Sequence of chain 1.A:
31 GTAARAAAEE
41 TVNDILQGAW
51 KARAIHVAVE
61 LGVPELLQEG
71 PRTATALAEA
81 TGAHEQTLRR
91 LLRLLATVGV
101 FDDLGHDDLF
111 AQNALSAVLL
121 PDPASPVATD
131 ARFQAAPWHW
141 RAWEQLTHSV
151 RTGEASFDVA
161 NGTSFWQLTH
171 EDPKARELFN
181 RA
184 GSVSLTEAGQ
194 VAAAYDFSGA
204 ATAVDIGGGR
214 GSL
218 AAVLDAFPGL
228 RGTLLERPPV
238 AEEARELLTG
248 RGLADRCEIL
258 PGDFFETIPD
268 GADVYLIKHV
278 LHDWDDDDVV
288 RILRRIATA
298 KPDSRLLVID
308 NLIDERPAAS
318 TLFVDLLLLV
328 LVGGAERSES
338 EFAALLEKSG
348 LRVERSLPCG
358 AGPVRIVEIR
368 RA

Binding-site contacts:
Ligand atom C6 contacts residue PHE179 of chain 1.A at 3.7 Å (hydrophobic).
Ligand atom O5 contacts residue PHE133 of chain 1.A at 3.5 Å.
Ligand atom C24 contacts residue HIS276 of chain 1.A at 3.2 Å.
Ligand atom C5 contacts residue PHE179 of chain 1.A at 3.8 Å (hydrophobic).
Ligand atom C2 contacts residue ALA182 of chain 1.A at 3.8 Å (hydrophobic).
Ligand atom C2 contacts residue ASP130 of chain 1.A at 3.6 Å.
Ligand atom C6 contacts residue MSE183 of chain 1.A at 3.7 Å.
Ligand atom N2 contacts residue MSE183 of chain 1.A at 3.8 Å.
Ligand atom N12 contacts residue HIS276 of chain 1.A at 3.6 Å.
Ligand atom O10 contacts residue VAL186 of chain 1.A at 3.5 Å.
Ligand atom O7 contacts residue HIS279 of chain 1.A at 3.2 Å (h-bond).
Ligand atom O8 contacts residue MSE183 of chain 1.A at 3.6 Å.
Ligand atom N2 contacts residue VAL186 of chain 1.A at 3.8 Å.
Ligand atom C3 contacts residue ASP130 of chain 1.A at 3.7 Å.
Ligand atom O5 contacts residue LEU328 of chain 1.A at 3.3 Å.
Ligand atom C24 contacts residue HIS279 of chain 1.A at 3.5 Å.
Ligand atom C7 contacts residue ASP280 of chain 1.A at 3.8 Å.
Ligand atom C24 contacts residue SAH1 of chain 1.E at 3.5 Å.
Ligand atom N12 contacts residue ASN308 of chain 1.A at 3.1 Å (h-bond).
Ligand atom N4 contacts residue LEU324 of chain 1.A at 3.5 Å.
Ligand atom C7 contacts residue MSE183 of chain 1.A at 3.3 Å.
Ligand atom O5 contacts residue PHE179 of chain 1.A at 3.8 Å.
Ligand atom CM6 contacts residue PHE179 of chain 1.A at 3.6 Å (hydrophobic).
Ligand atom C10 contacts residue MSE183 of chain 1.A at 3.6 Å.
Ligand atom C4A contacts residue MSE183 of chain 1.A at 3.8 Å.
Ligand atom C24 contacts residue MSE183 of chain 1.A at 3.3 Å.
Ligand atom C7 contacts residue LEU325 of chain 1.A at 3.7 Å (hydrophobic).
Ligand atom O7 contacts residue MSE183 of chain 1.A at 3.9 Å.
Ligand atom C8 contacts residue MSE183 of chain 1.A at 3.2 Å.
Ligand atom C25 contacts residue VAL321 of chain 1.A at 3.4 Å (hydrophobic).
Ligand atom C1 contacts residue VAL186 of chain 1.A at 3.8 Å (hydrophobic).
Ligand atom O7 contacts residue LEU325 of chain 1.A at 3.7 Å.
Ligand atom C8 contacts residue HIS279 of chain 1.A at 3.6 Å.
Ligand atom C8A contacts residue MSE183 of chain 1.A at 3.4 Å.
Ligand atom O8 contacts residue HIS279 of chain 1.A at 2.8 Å (h-bond).
Ligand atom C7 contacts residue HIS279 of chain 1.A at 3.9 Å.
Ligand atom O7 contacts residue ASP280 of chain 1.A at 2.7 Å (salt-bridge).
Ligand atom C24 contacts residue ASP280 of chain 1.A at 3.1 Å.
Ligand atom O5 contacts residue LEU324 of chain 1.A at 3.9 Å.
Ligand atom N2 contacts residue ALA182 of chain 1.A at 3.2 Å (h-bond).

The small molecule below binds the protein below.
Small molecule (SMILES): COC1=C(C)C(=O)C2=C(C1=O)[C@@H](COC(N)=O)[C@@]1(OC)[C@H]3N[C@H]3CN21